Sequence of chain 1.E:
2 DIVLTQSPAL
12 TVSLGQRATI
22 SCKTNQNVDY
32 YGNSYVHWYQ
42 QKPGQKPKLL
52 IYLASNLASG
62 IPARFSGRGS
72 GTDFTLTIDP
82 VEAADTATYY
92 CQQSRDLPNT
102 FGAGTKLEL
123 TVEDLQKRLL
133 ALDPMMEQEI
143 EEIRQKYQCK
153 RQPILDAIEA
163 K

Binding-site contacts:
Ligand atom O contacts residue TRP103 of chain 1.D at 3.1 Å (h-bond).
Ligand atom OD1 contacts residue HIS36 of chain 1.D at 2.8 Å (h-bond).
Ligand atom CG contacts residue TYR36 of chain 1.E at 3.5 Å (hydrophobic).
Ligand atom CE contacts residue TYR40 of chain 1.E at 3.5 Å (hydrophobic).
Ligand atom CD contacts residue TYR36 of chain 1.E at 3.4 Å (hydrophobic).
Ligand atom N contacts residue TRP103 of chain 1.D at 3.7 Å.
Ligand atom SD contacts residue HIS36 of chain 1.D at 3.4 Å.
Ligand atom CG contacts residue HIS36 of chain 1.D at 3.2 Å.
Ligand atom CD contacts residue ARG96 of chain 1.E at 3.4 Å.
Ligand atom CB contacts residue HIS36 of chain 1.D at 3.3 Å.
Ligand atom O contacts residue GLN93 of chain 1.E at 3.5 Å (h-bond).
Ligand atom CB contacts residue SER95 of chain 1.E at 3.5 Å.
Ligand atom CA contacts residue ASN100 of chain 1.E at 3.2 Å.
Ligand atom O contacts residue SER95 of chain 1.E at 3.0 Å.
Ligand atom O contacts residue SER95 of chain 1.E at 3.2 Å (h-bond).
Ligand atom C contacts residue SER95 of chain 1.E at 3.5 Å.
Ligand atom C contacts residue ASN100 of chain 1.E at 3.4 Å.
Ligand atom CD contacts residue SER95 of chain 1.E at 3.5 Å.
Ligand atom C contacts residue HIS38 of chain 1.E at 3.5 Å.
Ligand atom CG2 contacts residue TYR34 of chain 1.D at 3.6 Å (hydrophobic).
Ligand atom CD contacts residue LEU98 of chain 1.E at 3.6 Å (hydrophobic).
Ligand atom CG contacts residue LEU98 of chain 1.E at 3.6 Å (hydrophobic).
Ligand atom OD2 contacts residue TYR34 of chain 1.D at 3.7 Å.
Ligand atom CA contacts residue TRP100 of chain 1.D at 3.4 Å (hydrophobic).
Ligand atom CA contacts residue TRP100 of chain 1.D at 3.7 Å (hydrophobic).
Ligand atom CA contacts residue TRP103 of chain 1.D at 3.3 Å (hydrophobic).
Ligand atom CA contacts residue HIS38 of chain 1.E at 3.6 Å.
Ligand atom O contacts residue TRP51 of chain 1.D at 3.7 Å.
Ligand atom OD2 contacts residue HIS36 of chain 1.D at 3.0 Å (h-bond).
Ligand atom SD contacts residue TRP100 of chain 1.D at 3.6 Å.
Ligand atom CB contacts residue TYR31 of chain 1.E at 3.7 Å (hydrophobic).
Ligand atom OD1 contacts residue TRP100 of chain 1.D at 3.0 Å.
Ligand atom O contacts residue HIS38 of chain 1.E at 2.7 Å (h-bond).
Ligand atom CA contacts residue SER95 of chain 1.E at 3.3 Å.
Ligand atom O contacts residue TRP100 of chain 1.D at 3.7 Å.
Ligand atom N contacts residue TRP100 of chain 1.D at 3.1 Å.
Ligand atom O contacts residue ASN100 of chain 1.E at 2.8 Å (h-bond).
Ligand atom CG contacts residue GLN93 of chain 1.E at 3.5 Å.
Ligand atom CB contacts residue ASN100 of chain 1.E at 3.6 Å.
Ligand atom CB contacts residue TYR36 of chain 1.E at 3.7 Å (hydrophobic).

Sequence of chain 1.D:
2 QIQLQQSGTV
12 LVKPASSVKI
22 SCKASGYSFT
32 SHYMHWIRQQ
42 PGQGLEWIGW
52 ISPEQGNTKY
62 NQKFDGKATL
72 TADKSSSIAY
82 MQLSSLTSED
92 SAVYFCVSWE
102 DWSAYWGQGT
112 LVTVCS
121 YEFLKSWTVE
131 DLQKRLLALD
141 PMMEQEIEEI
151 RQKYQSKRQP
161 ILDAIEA

This protein binds this small molecule.
Small molecule (SMILES): CSCC[C@H](NC(=O)CNC(=O)[C@H](CC(=O)O)NC(=O)CN)C(=O)N[C@H](C(=O)N1CCC[C@H]1C(=O)N1CCC[C@H]1C=O)C(C)C